This protein binds this small molecule.
Small molecule (SMILES): CC(=O)N[C@@H](CC1=c2ccccc2=NC1)C(=O)N[C@@H](CCCN=C(N)N)C(=O)N[C@H](C(=O)N1CCC[C@H]1C(=O)O)C(C)C

Sequence of chain 1.A:
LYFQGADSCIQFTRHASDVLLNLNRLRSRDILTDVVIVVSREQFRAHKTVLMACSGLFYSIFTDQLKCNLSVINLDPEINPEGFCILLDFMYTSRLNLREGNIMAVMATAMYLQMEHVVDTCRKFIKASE

Sequence of chain 2.A:
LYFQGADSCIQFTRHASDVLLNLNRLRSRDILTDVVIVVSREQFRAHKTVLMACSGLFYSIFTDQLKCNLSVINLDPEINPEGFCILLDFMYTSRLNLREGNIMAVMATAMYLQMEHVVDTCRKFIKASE

Binding-site contacts:
Ligand atom CD1 contacts residue SER66 of chain 2.A at 3.5 Å.
Ligand atom CE2 contacts residue GLY67 of chain 2.A at 3.7 Å.
Ligand atom CG2 contacts residue MET63 of chain 2.A at 3.6 Å (hydrophobic).
Ligand atom OXT contacts residue ARG40 of chain 1.A at 2.9 Å (salt-bridge).
Ligand atom CB contacts residue ASN33 of chain 1.A at 3.8 Å.
Ligand atom N contacts residue EDO1 of chain 1.D at 3.1 Å (h-bond).
Ligand atom CD2 contacts residue GLY67 of chain 2.A at 3.7 Å.
Ligand atom CG2 contacts residue ASN33 of chain 1.A at 3.8 Å.
Ligand atom NE1 contacts residue MET63 of chain 2.A at 2.9 Å (h-bond).
Ligand atom N contacts residue ASN33 of chain 1.A at 2.9 Å (h-bond).
Ligand atom CZ contacts residue ASP29 of chain 1.A at 3.4 Å.
Ligand atom O contacts residue ARG36 of chain 1.A at 3.8 Å.
Ligand atom C contacts residue ASN33 of chain 1.A at 3.7 Å.
Ligand atom CD1 contacts residue ALA64 of chain 2.A at 3.7 Å (hydrophobic).
Ligand atom NH2 contacts residue ASP29 of chain 1.A at 3.2 Å (salt-bridge).
Ligand atom O contacts residue ASN33 of chain 1.A at 2.9 Å (h-bond).
Ligand atom CD1 contacts residue CYS65 of chain 2.A at 3.6 Å (hydrophobic).
Ligand atom CH2 contacts residue GLY67 of chain 2.A at 3.7 Å.
Ligand atom CZ2 contacts residue GLY67 of chain 2.A at 3.7 Å.
Ligand atom NE1 contacts residue SER66 of chain 2.A at 3.7 Å.
Ligand atom NH1 contacts residue ASP29 of chain 1.A at 2.8 Å (salt-bridge).
Ligand atom CE3 contacts residue GLY67 of chain 2.A at 3.8 Å.
Ligand atom CD contacts residue ASN33 of chain 1.A at 3.7 Å.
Ligand atom C contacts residue ARG40 of chain 1.A at 3.6 Å.
Ligand atom CG contacts residue TYR70 of chain 2.A at 3.6 Å (hydrophobic).
Ligand atom O contacts residue ARG36 of chain 1.A at 2.9 Å (salt-bridge).
Ligand atom CH3 contacts residue HIS128 of chain 2.A at 3.4 Å.
Ligand atom CZ2 contacts residue TYR70 of chain 2.A at 3.5 Å (hydrophobic).
Ligand atom CD1 contacts residue MET63 of chain 2.A at 3.5 Å (hydrophobic).
Ligand atom OXT contacts residue ARG36 of chain 1.A at 2.9 Å (salt-bridge).
Ligand atom C contacts residue ARG36 of chain 1.A at 3.6 Å.
Ligand atom CD contacts residue TYR70 of chain 2.A at 3.7 Å (hydrophobic).
Ligand atom CG1 contacts residue ARG36 of chain 1.A at 3.7 Å.
Ligand atom N contacts residue HIS128 of chain 2.A at 3.8 Å.
Ligand atom CB contacts residue CYS65 of chain 2.A at 3.6 Å (hydrophobic).
Ligand atom CA contacts residue ASN33 of chain 1.A at 3.6 Å.
Ligand atom CH3 contacts residue EDO1 of chain 1.D at 3.3 Å.
Ligand atom C contacts residue EDO1 of chain 1.D at 3.4 Å.
Ligand atom CZ3 contacts residue GLY67 of chain 2.A at 3.7 Å.
Ligand atom O contacts residue EDO1 of chain 1.D at 3.0 Å (h-bond).